A small-molecule ligand and the protein it binds are described below.
Small molecule (SMILES): Nc1nc2c(ncn2[C@@H]2O[C@H](CO[P](=O)(O)C[P](=O)(O)OP(=O)(O)O)[C@@H](O)[C@H]2O)c(=O)[nH]1

Sequence of chain 1.J:
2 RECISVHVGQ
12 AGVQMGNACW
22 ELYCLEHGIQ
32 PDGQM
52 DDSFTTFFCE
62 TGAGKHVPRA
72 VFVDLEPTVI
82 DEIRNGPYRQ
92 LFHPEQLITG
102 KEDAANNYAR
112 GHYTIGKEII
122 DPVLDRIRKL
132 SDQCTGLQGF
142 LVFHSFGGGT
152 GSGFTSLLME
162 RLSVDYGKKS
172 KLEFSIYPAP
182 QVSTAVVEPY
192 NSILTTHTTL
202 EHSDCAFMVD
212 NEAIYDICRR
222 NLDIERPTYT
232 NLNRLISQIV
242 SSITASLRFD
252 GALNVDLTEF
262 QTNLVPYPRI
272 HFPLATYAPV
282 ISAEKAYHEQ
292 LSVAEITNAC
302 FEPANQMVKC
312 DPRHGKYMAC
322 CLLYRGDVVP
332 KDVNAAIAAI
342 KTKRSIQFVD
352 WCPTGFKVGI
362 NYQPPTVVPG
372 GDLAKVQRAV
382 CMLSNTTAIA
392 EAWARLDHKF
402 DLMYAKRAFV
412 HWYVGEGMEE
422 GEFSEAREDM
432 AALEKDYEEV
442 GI

Binding-site contacts:
Ligand atom O1B contacts residue GLN11 of chain 1.N at 3.6 Å (h-bond).
Ligand atom N3 contacts residue TYR222 of chain 1.N at 3.5 Å.
Ligand atom N1 contacts residue TYR222 of chain 1.N at 3.2 Å.
Ligand atom N1 contacts residue ASN226 of chain 1.N at 3.0 Å (h-bond).
Ligand atom C2 contacts residue ASN226 of chain 1.N at 3.6 Å.
Ligand atom C5 contacts residue TYR222 of chain 1.N at 3.3 Å (hydrophobic).
Ligand atom PA contacts residue GLN11 of chain 1.N at 3.5 Å.
Ligand atom O6 contacts residue TYR222 of chain 1.N at 3.1 Å.
Ligand atom C6 contacts residue TYR222 of chain 1.N at 3.2 Å (hydrophobic).
Ligand atom N2 contacts residue LEU225 of chain 1.N at 3.6 Å.
Ligand atom O2' contacts residue ASN204 of chain 1.N at 3.6 Å.
Ligand atom O3B contacts residue ASN99 of chain 1.N at 3.8 Å.
Ligand atom O1B contacts residue THR143 of chain 1.N at 3.2 Å.
Ligand atom PA contacts residue CYS12 of chain 1.N at 3.9 Å.
Ligand atom O6 contacts residue GLN15 of chain 1.N at 3.8 Å.
Ligand atom O2' contacts residue ASP177 of chain 1.N at 3.7 Å.
Ligand atom O5' contacts residue SER138 of chain 1.N at 3.5 Å (h-bond).
Ligand atom O2G contacts residue GLN11 of chain 1.N at 3.6 Å (h-bond).
Ligand atom O3' contacts residue ASP177 of chain 1.N at 3.5 Å.
Ligand atom PB contacts residue THR143 of chain 1.N at 3.6 Å.
Ligand atom O2A contacts residue GLN11 of chain 1.N at 2.7 Å (h-bond).
Ligand atom O3B contacts residue THR143 of chain 1.N at 3.3 Å.
Ligand atom O3' contacts residue LEU254 of chain 1.J at 3.9 Å.
Ligand atom PB contacts residue GLN11 of chain 1.N at 3.7 Å.
Ligand atom C2 contacts residue TYR222 of chain 1.N at 3.3 Å (hydrophobic).
Ligand atom O1A contacts residue GLN11 of chain 1.N at 2.6 Å.
Ligand atom O1A contacts residue CYS12 of chain 1.N at 2.6 Å (h-bond).
Ligand atom O2B contacts residue THR143 of chain 1.N at 3.8 Å.
Ligand atom O1B contacts residue SER138 of chain 1.N at 3.9 Å.
Ligand atom O6 contacts residue ASN226 of chain 1.N at 3.9 Å.
Ligand atom N3 contacts residue CYS12 of chain 1.N at 3.9 Å.
Ligand atom O3G contacts residue ASN99 of chain 1.N at 2.9 Å (h-bond).
Ligand atom O1G contacts residue THR143 of chain 1.N at 3.4 Å.
Ligand atom O2B contacts residue GLN11 of chain 1.N at 2.5 Å.
Ligand atom PG contacts residue ASN99 of chain 1.N at 3.9 Å.
Ligand atom O1B contacts residue GLY144 of chain 1.N at 3.8 Å.
Ligand atom O3G contacts residue GLU260 of chain 1.J at 3.0 Å (salt-bridge).
Ligand atom N2 contacts residue ASN226 of chain 1.N at 3.5 Å (h-bond).
Ligand atom C4 contacts residue TYR222 of chain 1.N at 3.5 Å (hydrophobic).
Ligand atom N2 contacts residue LEU207 of chain 1.N at 3.8 Å.

Sequence of chain 1.N:
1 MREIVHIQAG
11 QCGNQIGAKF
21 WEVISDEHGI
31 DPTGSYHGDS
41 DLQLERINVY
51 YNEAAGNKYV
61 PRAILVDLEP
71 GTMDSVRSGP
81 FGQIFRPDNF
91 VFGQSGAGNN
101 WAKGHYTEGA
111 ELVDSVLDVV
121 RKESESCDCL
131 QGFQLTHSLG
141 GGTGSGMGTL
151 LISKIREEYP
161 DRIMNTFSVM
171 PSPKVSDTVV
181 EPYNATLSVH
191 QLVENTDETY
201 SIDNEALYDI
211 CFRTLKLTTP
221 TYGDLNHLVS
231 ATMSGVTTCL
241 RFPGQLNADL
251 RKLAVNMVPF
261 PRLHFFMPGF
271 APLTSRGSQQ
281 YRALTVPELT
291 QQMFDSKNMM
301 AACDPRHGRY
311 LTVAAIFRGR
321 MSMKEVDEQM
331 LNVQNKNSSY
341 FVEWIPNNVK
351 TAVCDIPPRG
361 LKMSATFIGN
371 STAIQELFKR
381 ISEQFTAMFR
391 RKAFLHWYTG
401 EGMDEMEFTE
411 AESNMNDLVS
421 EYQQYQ